The small molecule below binds the protein below.
Small molecule (SMILES): Nc1cccc(-c2cc(-c3c(-c4ccc(O)cc4)n[nH]c3N)ccc2O)c1

Binding-site contacts:
Ligand atom O8 contacts residue VAL228 of chain 1.A at 2.9 Å (h-bond).
Ligand atom N12 contacts residue ALA167 of chain 1.A at 3.9 Å.
Ligand atom C20 contacts residue PHE168 of chain 1.A at 3.7 Å (hydrophobic).
Ligand atom C2 contacts residue PHE168 of chain 1.A at 3.5 Å (hydrophobic).
Ligand atom C2 contacts residue VAL78 of chain 1.A at 3.8 Å (hydrophobic).
Ligand atom C6 contacts residue TRP182 of chain 1.A at 3.8 Å (hydrophobic).
Ligand atom O27 contacts residue HEM1 of chain 1.D at 3.4 Å.
Ligand atom C9 contacts residue VAL78 of chain 1.A at 3.8 Å (hydrophobic).
Ligand atom C25 contacts residue HEM1 of chain 1.D at 3.8 Å.
Ligand atom N1 contacts residue HEM1 of chain 1.D at 2.5 Å.
Ligand atom C7 contacts residue ALA167 of chain 1.A at 3.8 Å (hydrophobic).
Ligand atom C4 contacts residue ALA233 of chain 1.A at 3.8 Å (hydrophobic).
Ligand atom N1 contacts residue ALA233 of chain 1.A at 3.7 Å.
Ligand atom C24 contacts residue ARG386 of chain 1.A at 3.5 Å.
Ligand atom C4 contacts residue PHE168 of chain 1.A at 3.9 Å (hydrophobic).
Ligand atom N13 contacts residue THR77 of chain 1.A at 3.1 Å (h-bond).
Ligand atom C24 contacts residue HEM1 of chain 1.D at 3.0 Å.
Ligand atom C17 contacts residue THR229 of chain 1.A at 3.7 Å.
Ligand atom N1 contacts residue SER237 of chain 1.A at 2.8 Å (h-bond).
Ligand atom C5 contacts residue TRP182 of chain 1.A at 3.8 Å (hydrophobic).
Ligand atom C4 contacts residue THR229 of chain 1.A at 3.7 Å.
Ligand atom C9 contacts residue PHE168 of chain 1.A at 3.7 Å (hydrophobic).
Ligand atom N13 contacts residue ALA167 of chain 1.A at 3.1 Å (h-bond).
Ligand atom C24 contacts residue PHE280 of chain 1.A at 3.8 Å (hydrophobic).
Ligand atom N12 contacts residue THR77 of chain 1.A at 3.4 Å (h-bond).
Ligand atom N12 contacts residue GLN385 of chain 1.A at 2.9 Å (h-bond).
Ligand atom C22 contacts residue HEM1 of chain 1.D at 3.9 Å.
Ligand atom C11 contacts residue GLN385 of chain 1.A at 3.5 Å.
Ligand atom C7 contacts residue VAL78 of chain 1.A at 3.5 Å (hydrophobic).
Ligand atom C22 contacts residue ALA233 of chain 1.A at 3.4 Å (hydrophobic).
Ligand atom N14 contacts residue GLN385 of chain 1.A at 3.3 Å (h-bond).
Ligand atom C10 contacts residue PHE168 of chain 1.A at 3.7 Å (hydrophobic).
Ligand atom C23 contacts residue ARG386 of chain 1.A at 3.9 Å.
Ligand atom N13 contacts residue GLN385 of chain 1.A at 3.7 Å.
Ligand atom C3 contacts residue PHE168 of chain 1.A at 3.2 Å (hydrophobic).
Ligand atom C23 contacts residue HEM1 of chain 1.D at 3.4 Å.
Ligand atom C6 contacts residue ALA167 of chain 1.A at 3.6 Å (hydrophobic).
Ligand atom O8 contacts residue GLY232 of chain 1.A at 3.7 Å.
Ligand atom O8 contacts residue TRP182 of chain 1.A at 3.9 Å.
Ligand atom C23 contacts residue SER237 of chain 1.A at 3.5 Å.

Sequence of chain 1.A:
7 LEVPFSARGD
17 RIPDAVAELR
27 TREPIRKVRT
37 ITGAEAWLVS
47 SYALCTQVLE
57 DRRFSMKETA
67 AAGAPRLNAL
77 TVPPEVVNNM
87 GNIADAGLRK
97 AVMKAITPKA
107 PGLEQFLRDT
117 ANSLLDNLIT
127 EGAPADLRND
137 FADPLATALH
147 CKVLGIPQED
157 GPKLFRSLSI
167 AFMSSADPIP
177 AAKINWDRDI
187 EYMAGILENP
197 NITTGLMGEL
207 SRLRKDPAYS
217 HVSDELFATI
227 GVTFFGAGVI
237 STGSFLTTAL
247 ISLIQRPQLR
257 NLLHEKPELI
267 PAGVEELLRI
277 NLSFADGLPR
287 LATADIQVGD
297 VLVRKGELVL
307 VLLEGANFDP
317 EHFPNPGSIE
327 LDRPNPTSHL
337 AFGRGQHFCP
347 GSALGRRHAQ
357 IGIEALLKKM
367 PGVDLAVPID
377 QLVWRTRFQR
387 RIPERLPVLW